A protein and the small-molecule ligand that binds it are described below.
Small molecule (SMILES): CC(=O)N[C@H]1[C@H](O[C@H]2[C@H](O)[C@@H](NC(C)=O)CO[C@@H]2CO)O[C@H](CO)[C@@H](O)[C@@H]1O

Binding-site contacts:
Ligand atom C3 contacts residue ASN1132 of chain 1.B at 3.8 Å.
Ligand atom C5 contacts residue ASN1132 of chain 1.B at 3.7 Å.
Ligand atom N2 contacts residue ASN1132 of chain 1.B at 3.0 Å (h-bond).
Ligand atom C1 contacts residue ASN1132 of chain 1.B at 1.4 Å.
Ligand atom O5 contacts residue ASN1132 of chain 1.B at 2.3 Å (h-bond).
Ligand atom C8 contacts residue ILE1130 of chain 1.B at 4.3 Å (hydrophobic).
Ligand atom C2 contacts residue ASN1132 of chain 1.B at 2.5 Å.
Ligand atom C8 contacts residue ASN1132 of chain 1.B at 4.5 Å.
Ligand atom C7 contacts residue ASN1132 of chain 1.B at 3.2 Å.
Ligand atom C4 contacts residue ASN1132 of chain 1.B at 4.2 Å.
Ligand atom O7 contacts residue ASN1132 of chain 1.B at 3.0 Å (h-bond).

Sequence of chain 1.B:
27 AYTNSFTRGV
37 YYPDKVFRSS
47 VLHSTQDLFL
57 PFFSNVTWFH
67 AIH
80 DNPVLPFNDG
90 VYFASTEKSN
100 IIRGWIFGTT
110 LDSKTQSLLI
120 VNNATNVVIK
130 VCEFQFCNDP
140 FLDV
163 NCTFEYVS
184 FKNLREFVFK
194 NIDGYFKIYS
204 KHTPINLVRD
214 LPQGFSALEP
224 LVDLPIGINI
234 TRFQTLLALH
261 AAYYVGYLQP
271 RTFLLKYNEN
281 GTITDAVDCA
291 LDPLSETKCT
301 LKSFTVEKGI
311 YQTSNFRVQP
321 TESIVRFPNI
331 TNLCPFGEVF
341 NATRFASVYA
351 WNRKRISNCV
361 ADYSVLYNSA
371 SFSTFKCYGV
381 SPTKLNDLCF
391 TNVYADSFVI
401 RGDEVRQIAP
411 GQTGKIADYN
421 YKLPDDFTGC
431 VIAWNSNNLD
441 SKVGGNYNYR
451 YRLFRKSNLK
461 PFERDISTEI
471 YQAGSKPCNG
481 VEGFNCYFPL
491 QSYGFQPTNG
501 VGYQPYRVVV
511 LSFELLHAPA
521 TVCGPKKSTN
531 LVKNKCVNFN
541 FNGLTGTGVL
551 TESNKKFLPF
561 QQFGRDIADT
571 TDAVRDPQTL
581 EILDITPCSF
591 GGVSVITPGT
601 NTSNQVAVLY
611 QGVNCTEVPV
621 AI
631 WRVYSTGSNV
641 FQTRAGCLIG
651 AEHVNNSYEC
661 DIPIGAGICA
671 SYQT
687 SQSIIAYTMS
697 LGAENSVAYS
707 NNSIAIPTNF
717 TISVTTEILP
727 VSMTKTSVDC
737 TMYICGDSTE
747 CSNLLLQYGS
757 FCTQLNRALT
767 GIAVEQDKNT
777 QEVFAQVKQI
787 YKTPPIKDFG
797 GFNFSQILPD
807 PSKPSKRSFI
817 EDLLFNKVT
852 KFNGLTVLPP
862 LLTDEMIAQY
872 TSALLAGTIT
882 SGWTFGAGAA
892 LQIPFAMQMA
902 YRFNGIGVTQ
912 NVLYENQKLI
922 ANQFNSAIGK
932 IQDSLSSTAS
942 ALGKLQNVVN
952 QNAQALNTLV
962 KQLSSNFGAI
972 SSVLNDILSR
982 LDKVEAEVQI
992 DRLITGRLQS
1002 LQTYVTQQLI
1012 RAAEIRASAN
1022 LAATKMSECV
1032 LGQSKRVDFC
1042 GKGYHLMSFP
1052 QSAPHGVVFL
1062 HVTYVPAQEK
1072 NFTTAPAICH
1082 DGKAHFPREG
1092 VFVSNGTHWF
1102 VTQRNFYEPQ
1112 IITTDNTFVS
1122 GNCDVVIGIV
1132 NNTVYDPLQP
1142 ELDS